Sequence of chain 26.C:
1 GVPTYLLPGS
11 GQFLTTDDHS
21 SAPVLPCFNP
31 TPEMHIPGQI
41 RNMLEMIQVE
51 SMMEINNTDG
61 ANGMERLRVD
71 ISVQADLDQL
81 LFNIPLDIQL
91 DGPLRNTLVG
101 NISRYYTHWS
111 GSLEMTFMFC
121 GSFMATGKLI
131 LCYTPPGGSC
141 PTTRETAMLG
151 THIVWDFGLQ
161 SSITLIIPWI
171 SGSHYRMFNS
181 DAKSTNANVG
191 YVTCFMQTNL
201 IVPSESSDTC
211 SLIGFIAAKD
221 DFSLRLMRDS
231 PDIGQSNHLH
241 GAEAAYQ

Binding-site contacts:
Ligand atom O7 contacts residue ARG270 of chain 26.A at 3.8 Å.
Ligand atom C4 contacts residue ASP91 of chain 26.C at 3.2 Å.
Ligand atom C4 contacts residue ASN275 of chain 26.A at 3.8 Å.
Ligand atom O4 contacts residue ASP91 of chain 26.C at 2.7 Å (salt-bridge).
Ligand atom C1 contacts residue ARG104 of chain 26.C at 3.6 Å.
Ligand atom O10 contacts residue ASN275 of chain 26.A at 2.9 Å (h-bond).
Ligand atom C10 contacts residue ASN275 of chain 26.A at 3.3 Å.
Ligand atom O4 contacts residue ASP232 of chain 26.C at 2.7 Å (salt-bridge).
Ligand atom O1B contacts residue ARG104 of chain 26.C at 2.8 Å (salt-bridge).
Ligand atom O4 contacts residue ARG95 of chain 26.C at 3.6 Å (salt-bridge).
Ligand atom C4 contacts residue ASP232 of chain 26.C at 3.5 Å.
Ligand atom O7 contacts residue PRO274 of chain 26.A at 3.4 Å.
Ligand atom N5 contacts residue PRO231 of chain 26.C at 2.9 Å (h-bond).
Ligand atom C11 contacts residue GLY234 of chain 26.C at 3.8 Å.
Ligand atom C11 contacts residue ASP232 of chain 26.C at 3.8 Å.
Ligand atom N5 contacts residue ASN275 of chain 26.A at 3.6 Å (h-bond).
Ligand atom C10 contacts residue PRO231 of chain 26.C at 3.8 Å (hydrophobic).
Ligand atom N5 contacts residue ASP232 of chain 26.C at 4.1 Å.
Ligand atom C4 contacts residue ARG104 of chain 26.C at 3.9 Å.
Ligand atom O4 contacts residue PRO231 of chain 26.C at 3.8 Å.
Ligand atom O3 contacts residue ASP91 of chain 26.C at 4.0 Å.
Ligand atom O6 contacts residue ASP91 of chain 26.C at 3.1 Å.
Ligand atom C5 contacts residue PRO231 of chain 26.C at 3.7 Å (hydrophobic).
Ligand atom C11 contacts residue ILE233 of chain 26.C at 3.8 Å (hydrophobic).
Ligand atom C3 contacts residue ARG104 of chain 26.C at 3.8 Å.
Ligand atom C5 contacts residue ASN275 of chain 26.A at 3.6 Å.
Ligand atom C3 contacts residue PRO274 of chain 26.A at 4.1 Å (hydrophobic).
Ligand atom C3 contacts residue PRO274 of chain 26.A at 3.8 Å (hydrophobic).
Ligand atom O3 contacts residue PRO274 of chain 26.A at 3.8 Å.
Ligand atom O4 contacts residue ASN275 of chain 26.A at 3.0 Å (h-bond).
Ligand atom C6 contacts residue ASP91 of chain 26.C at 3.8 Å.
Ligand atom C5 contacts residue PRO274 of chain 26.A at 4.0 Å (hydrophobic).
Ligand atom O6 contacts residue PRO274 of chain 26.A at 3.7 Å.
Ligand atom C3 contacts residue ASP232 of chain 26.C at 4.0 Å.
Ligand atom C11 contacts residue PRO231 of chain 26.C at 3.7 Å (hydrophobic).
Ligand atom C4 contacts residue PRO274 of chain 26.A at 4.0 Å (hydrophobic).
Ligand atom C4 contacts residue PRO231 of chain 26.C at 3.5 Å (hydrophobic).
Ligand atom O10 contacts residue ARG270 of chain 26.A at 3.3 Å.
Ligand atom C3 contacts residue ARG95 of chain 26.C at 3.9 Å.
Ligand atom O3 contacts residue GLY282 of chain 26.A at 3.4 Å.

The small molecule below binds the protein below.
Small molecule (SMILES): CC(=O)N[C@H]1[C@H]([C@H](O)[C@H](O)CO)O[C@@](OC[C@H]2O[C@@H](O[C@H]3[C@H](O)[C@@H](O)[C@H](O)O[C@@H]3CO)[C@H](O)[C@@H](O)[C@H]2O)(C(=O)O)C[C@@H]1O

Sequence of chain 26.A:
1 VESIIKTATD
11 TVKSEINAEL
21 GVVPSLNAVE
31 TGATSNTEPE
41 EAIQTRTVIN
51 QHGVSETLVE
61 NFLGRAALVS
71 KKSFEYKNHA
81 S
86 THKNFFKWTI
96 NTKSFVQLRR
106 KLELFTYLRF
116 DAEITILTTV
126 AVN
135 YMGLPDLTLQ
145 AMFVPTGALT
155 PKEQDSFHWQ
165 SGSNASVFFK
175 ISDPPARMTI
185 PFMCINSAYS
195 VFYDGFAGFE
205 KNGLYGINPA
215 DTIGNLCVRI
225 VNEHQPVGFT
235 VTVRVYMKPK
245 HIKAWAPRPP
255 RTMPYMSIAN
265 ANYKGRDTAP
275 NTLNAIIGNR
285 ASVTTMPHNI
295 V